This small molecule binds to this protein.
Small molecule (SMILES): CC(=O)N[C@H]1[C@H](O[C@H]2[C@H](O)[C@@H](NC(C)=O)CO[C@@H]2CO)O[C@H](CO)[C@@H](O)[C@@H]1O

Binding-site contacts:
Ligand atom C3 contacts residue ASN332 of chain 1.A at 3.8 Å.
Ligand atom C2 contacts residue ASN332 of chain 1.A at 2.5 Å.
Ligand atom O5 contacts residue ASN332 of chain 1.A at 2.4 Å (h-bond).
Ligand atom C5 contacts residue ASN332 of chain 1.A at 3.7 Å.
Ligand atom O5 contacts residue SER334 of chain 1.A at 4.3 Å.
Ligand atom C5 contacts residue SER334 of chain 1.A at 4.2 Å.
Ligand atom C8 contacts residue ASN332 of chain 1.A at 4.3 Å.
Ligand atom O7 contacts residue ASN332 of chain 1.A at 3.4 Å (h-bond).
Ligand atom N2 contacts residue ASN332 of chain 1.A at 2.8 Å (h-bond).
Ligand atom O5 contacts residue VAL335 of chain 1.A at 4.3 Å.
Ligand atom C1 contacts residue SER334 of chain 1.A at 4.1 Å.
Ligand atom C4 contacts residue ASN332 of chain 1.A at 4.3 Å.
Ligand atom C7 contacts residue ASN332 of chain 1.A at 3.2 Å.
Ligand atom C1 contacts residue ASN332 of chain 1.A at 1.4 Å.

Sequence of chain 1.A:
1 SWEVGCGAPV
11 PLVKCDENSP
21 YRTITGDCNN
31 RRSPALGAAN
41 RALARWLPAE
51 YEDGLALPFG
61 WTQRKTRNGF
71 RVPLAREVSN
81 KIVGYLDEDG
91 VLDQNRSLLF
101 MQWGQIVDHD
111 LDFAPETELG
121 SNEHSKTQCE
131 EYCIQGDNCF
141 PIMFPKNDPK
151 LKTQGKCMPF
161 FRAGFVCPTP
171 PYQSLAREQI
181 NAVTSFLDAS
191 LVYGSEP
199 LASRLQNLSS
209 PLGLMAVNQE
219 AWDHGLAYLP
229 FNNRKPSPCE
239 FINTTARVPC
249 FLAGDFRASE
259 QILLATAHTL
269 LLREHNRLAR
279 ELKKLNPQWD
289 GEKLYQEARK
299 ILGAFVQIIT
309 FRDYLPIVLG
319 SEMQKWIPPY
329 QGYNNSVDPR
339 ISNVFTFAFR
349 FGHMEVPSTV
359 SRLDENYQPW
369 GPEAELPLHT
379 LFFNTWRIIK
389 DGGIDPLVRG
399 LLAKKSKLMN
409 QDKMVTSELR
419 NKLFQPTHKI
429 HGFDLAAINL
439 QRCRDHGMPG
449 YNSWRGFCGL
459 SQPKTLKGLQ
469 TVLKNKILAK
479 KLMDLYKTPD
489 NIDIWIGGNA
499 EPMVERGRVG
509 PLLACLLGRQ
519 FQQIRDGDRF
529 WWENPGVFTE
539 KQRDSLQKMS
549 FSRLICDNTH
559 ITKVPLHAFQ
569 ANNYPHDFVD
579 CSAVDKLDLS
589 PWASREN